Binding-site contacts:
Ligand atom C27 contacts residue 22X1 of chain 1.E at 3.4 Å.
Ligand atom C11 contacts residue THR15 of chain 1.A at 3.6 Å.
Ligand atom C12 contacts residue THR224 of chain 1.A at 3.2 Å.
Ligand atom O3 contacts residue GLN16 of chain 1.A at 3.2 Å.
Ligand atom C9 contacts residue PHE121 of chain 1.A at 3.6 Å (hydrophobic).
Ligand atom C10 contacts residue GLY225 of chain 1.A at 3.7 Å.
Ligand atom N2 contacts residue GLY37 of chain 1.A at 3.7 Å.
Ligand atom C15 contacts residue GLY225 of chain 1.A at 3.5 Å.
Ligand atom C23 contacts residue THR82 of chain 1.A at 3.6 Å.
Ligand atom O1 contacts residue 22X1 of chain 1.E at 2.9 Å (h-bond).
Ligand atom C14 contacts residue ASP223 of chain 1.A at 3.1 Å.
Ligand atom CL1 contacts residue PRO115 of chain 1.A at 3.2 Å.
Ligand atom N2 contacts residue ASP223 of chain 1.A at 2.7 Å (salt-bridge).
Ligand atom C8 contacts residue SER227 of chain 1.A at 3.4 Å.
Ligand atom C13 contacts residue GLY225 of chain 1.A at 3.5 Å.
Ligand atom N2 contacts residue ASP35 of chain 1.A at 3.0 Å (salt-bridge).
Ligand atom C26 contacts residue 22X1 of chain 1.E at 3.4 Å.
Ligand atom C26 contacts residue GLY225 of chain 1.A at 3.6 Å.
Ligand atom C5 contacts residue GLN16 of chain 1.A at 3.6 Å.
Ligand atom C27 contacts residue LEU249 of chain 1.B at 3.7 Å (hydrophobic).
Ligand atom C7 contacts residue ALA119 of chain 1.A at 3.7 Å (hydrophobic).
Ligand atom C1 contacts residue SER227 of chain 1.A at 3.5 Å.
Ligand atom C15 contacts residue ASP35 of chain 1.A at 3.4 Å.
Ligand atom C10 contacts residue VAL33 of chain 1.A at 3.5 Å (hydrophobic).
Ligand atom C8 contacts residue GLY225 of chain 1.A at 3.3 Å.
Ligand atom N1 contacts residue GLY225 of chain 1.A at 3.1 Å (h-bond).
Ligand atom C14 contacts residue GLY225 of chain 1.A at 3.5 Å.
Ligand atom C28 contacts residue GLY37 of chain 1.A at 3.6 Å.
Ligand atom C7 contacts residue PRO115 of chain 1.A at 3.4 Å (hydrophobic).
Ligand atom C5 contacts residue LEU118 of chain 1.A at 3.6 Å (hydrophobic).
Ligand atom C3 contacts residue 22X1 of chain 1.E at 3.5 Å.
Ligand atom O3 contacts residue TYR17 of chain 1.A at 2.5 Å (h-bond).
Ligand atom CL1 contacts residue PHE116 of chain 1.A at 3.4 Å.
Ligand atom O1 contacts residue SER227 of chain 1.A at 2.6 Å (h-bond).
Ligand atom O2 contacts residue MET300 of chain 1.A at 3.6 Å.
Ligand atom C28 contacts residue ASP35 of chain 1.A at 3.4 Å.
Ligand atom N3 contacts residue GLY225 of chain 1.A at 3.0 Å (h-bond).
Ligand atom C11 contacts residue TYR17 of chain 1.A at 3.6 Å (hydrophobic).
Ligand atom C28 contacts residue ASP223 of chain 1.A at 3.6 Å.
Ligand atom C14 contacts residue ALA226 of chain 1.A at 3.7 Å (hydrophobic).

Sequence of chain 1.A:
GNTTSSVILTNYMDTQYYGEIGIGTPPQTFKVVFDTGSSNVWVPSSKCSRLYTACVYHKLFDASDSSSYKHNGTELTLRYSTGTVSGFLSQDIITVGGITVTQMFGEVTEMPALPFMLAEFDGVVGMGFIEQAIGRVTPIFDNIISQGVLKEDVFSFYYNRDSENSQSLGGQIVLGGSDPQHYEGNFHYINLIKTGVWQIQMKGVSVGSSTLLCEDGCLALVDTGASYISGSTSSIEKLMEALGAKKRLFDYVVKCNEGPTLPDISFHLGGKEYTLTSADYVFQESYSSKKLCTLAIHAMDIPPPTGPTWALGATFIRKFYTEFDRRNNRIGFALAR

Sequence of chain 1.B:
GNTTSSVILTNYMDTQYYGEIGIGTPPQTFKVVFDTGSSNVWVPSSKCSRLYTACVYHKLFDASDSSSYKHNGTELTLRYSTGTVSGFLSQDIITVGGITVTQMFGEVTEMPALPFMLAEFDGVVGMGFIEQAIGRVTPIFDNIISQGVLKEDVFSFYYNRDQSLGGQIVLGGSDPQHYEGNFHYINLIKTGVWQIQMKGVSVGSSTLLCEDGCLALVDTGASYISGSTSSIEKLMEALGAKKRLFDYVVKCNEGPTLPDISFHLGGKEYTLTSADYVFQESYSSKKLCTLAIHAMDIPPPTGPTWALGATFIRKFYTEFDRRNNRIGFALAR

A protein and the small-molecule ligand that binds it are described below.
Small molecule (SMILES): CNC[C@H](CC1CCCCC1)NC(=O)N1CCC[C@@H]([C@@](O)(CCCNC(C)=O)c2cccc(Cl)c2)C1